The small molecule below binds the protein below.
Small molecule (SMILES): Nc1ccn([C@H]2C[C@H](O)[C@@H](COP(=O)(O)O)O2)c(=O)n1

Binding-site contacts:
Ligand atom C5' contacts residue DA4 of chain 37.D at 4.0 Å.
Ligand atom C3' contacts residue DA4 of chain 37.D at 3.3 Å.
Ligand atom OP1 contacts residue DA4 of chain 37.D at 2.2 Å.
Ligand atom C2' contacts residue DA4 of chain 37.D at 3.5 Å.
Ligand atom O3' contacts residue DA4 of chain 37.D at 4.2 Å.
Ligand atom P contacts residue DA4 of chain 37.D at 3.2 Å.
Ligand atom O5' contacts residue DA4 of chain 37.D at 4.0 Å.
Ligand atom C4' contacts residue DA4 of chain 37.D at 4.3 Å.
Ligand atom OP2 contacts residue DA4 of chain 37.D at 3.6 Å.